Binding-site contacts:
Ligand atom C29 contacts residue TYR193 of chain 49.A at 3.5 Å (hydrophobic).
Ligand atom C29 contacts residue SER194 of chain 49.A at 3.5 Å.
Ligand atom C04 contacts residue TYR193 of chain 49.A at 3.8 Å (hydrophobic).
Ligand atom F26 contacts residue PHE147 of chain 49.A at 2.6 Å.
Ligand atom F26 contacts residue MET146 of chain 49.A at 3.2 Å.
Ligand atom C13 contacts residue ILE119 of chain 49.A at 3.4 Å (hydrophobic).
Ligand atom F24 contacts residue ILE182 of chain 49.A at 3.6 Å.
Ligand atom C16 contacts residue ILE184 of chain 49.A at 3.2 Å (hydrophobic).
Ligand atom F26 contacts residue ALA145 of chain 49.A at 2.9 Å.
Ligand atom N20 contacts residue PHE147 of chain 49.A at 3.4 Å.
Ligand atom F24 contacts residue ALA169 of chain 49.A at 3.3 Å.
Ligand atom C12 contacts residue ILE119 of chain 49.A at 3.4 Å (hydrophobic).
Ligand atom C14 contacts residue ILE119 of chain 49.A at 3.6 Å (hydrophobic).
Ligand atom O01 contacts residue THR97 of chain 49.A at 3.6 Å.
Ligand atom C17 contacts residue ILE184 of chain 49.A at 3.4 Å (hydrophobic).
Ligand atom O01 contacts residue PHE115 of chain 49.A at 3.5 Å.
Ligand atom C22 contacts residue ALA145 of chain 49.A at 3.6 Å (hydrophobic).
Ligand atom O10 contacts residue ILE95 of chain 49.A at 3.3 Å.
Ligand atom N20 contacts residue ILE182 of chain 49.A at 3.3 Å.
Ligand atom N28 contacts residue TYR193 of chain 49.A at 3.4 Å.
Ligand atom F25 contacts residue ALA145 of chain 49.A at 3.0 Å.
Ligand atom N20 contacts residue ILE184 of chain 49.A at 3.8 Å.
Ligand atom O23 contacts residue LEU220 of chain 49.A at 3.2 Å.
Ligand atom C21 contacts residue PHE147 of chain 49.A at 3.8 Å (hydrophobic).
Ligand atom C21 contacts residue ILE182 of chain 49.A at 3.4 Å (hydrophobic).
Ligand atom C30 contacts residue TYR193 of chain 49.A at 3.8 Å (hydrophobic).
Ligand atom C07 contacts residue TYR193 of chain 49.A at 3.6 Å (hydrophobic).
Ligand atom C30 contacts residue PHE115 of chain 49.A at 3.6 Å (hydrophobic).
Ligand atom C22 contacts residue PHE147 of chain 49.A at 3.8 Å (hydrophobic).
Ligand atom F26 contacts residue ALA169 of chain 49.A at 2.5 Å.
Ligand atom C08 contacts residue ALA117 of chain 49.A at 3.8 Å (hydrophobic).
Ligand atom N02 contacts residue PHE115 of chain 49.A at 3.6 Å.
Ligand atom F25 contacts residue VAL171 of chain 49.A at 3.1 Å.
Ligand atom N02 contacts residue THR97 of chain 49.A at 3.4 Å.
Ligand atom C06 contacts residue TYR193 of chain 49.A at 3.8 Å (hydrophobic).
Ligand atom C29 contacts residue VAL195 of chain 49.A at 3.4 Å (hydrophobic).
Ligand atom C08 contacts residue MET241 of chain 49.A at 3.6 Å (hydrophobic).
Ligand atom N19 contacts residue LEU220 of chain 49.A at 3.1 Å.
Ligand atom C22 contacts residue ALA169 of chain 49.A at 3.5 Å (hydrophobic).
Ligand atom C05 contacts residue TYR193 of chain 49.A at 3.3 Å (hydrophobic).

Sequence of chain 49.B:
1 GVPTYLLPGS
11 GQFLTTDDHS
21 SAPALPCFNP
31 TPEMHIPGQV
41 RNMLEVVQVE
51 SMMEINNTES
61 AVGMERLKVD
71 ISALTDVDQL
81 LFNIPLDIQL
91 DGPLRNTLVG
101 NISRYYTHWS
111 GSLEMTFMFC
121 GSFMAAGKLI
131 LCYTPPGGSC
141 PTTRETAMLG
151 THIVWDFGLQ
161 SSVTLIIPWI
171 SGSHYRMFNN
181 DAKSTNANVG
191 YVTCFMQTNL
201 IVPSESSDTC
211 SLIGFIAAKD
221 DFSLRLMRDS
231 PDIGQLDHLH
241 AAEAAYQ

Sequence of chain 49.A:
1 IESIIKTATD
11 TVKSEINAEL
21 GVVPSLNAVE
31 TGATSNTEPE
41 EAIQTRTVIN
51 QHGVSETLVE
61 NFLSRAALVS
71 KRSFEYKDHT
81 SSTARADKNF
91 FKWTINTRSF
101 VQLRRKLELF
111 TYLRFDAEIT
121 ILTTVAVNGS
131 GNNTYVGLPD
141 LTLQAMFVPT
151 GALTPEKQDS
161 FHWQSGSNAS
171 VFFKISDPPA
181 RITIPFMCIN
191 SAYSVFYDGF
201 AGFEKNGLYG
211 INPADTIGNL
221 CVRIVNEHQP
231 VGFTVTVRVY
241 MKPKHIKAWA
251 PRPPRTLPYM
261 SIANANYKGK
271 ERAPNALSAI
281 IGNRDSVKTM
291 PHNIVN

The protein below binds the small molecule below.
Small molecule (SMILES): Cc1cc(-c2noc(C(F)(F)F)n2)ccc1OCCCc1cc(C(=O)N(C)C)no1